Sequence of chain 1.B:
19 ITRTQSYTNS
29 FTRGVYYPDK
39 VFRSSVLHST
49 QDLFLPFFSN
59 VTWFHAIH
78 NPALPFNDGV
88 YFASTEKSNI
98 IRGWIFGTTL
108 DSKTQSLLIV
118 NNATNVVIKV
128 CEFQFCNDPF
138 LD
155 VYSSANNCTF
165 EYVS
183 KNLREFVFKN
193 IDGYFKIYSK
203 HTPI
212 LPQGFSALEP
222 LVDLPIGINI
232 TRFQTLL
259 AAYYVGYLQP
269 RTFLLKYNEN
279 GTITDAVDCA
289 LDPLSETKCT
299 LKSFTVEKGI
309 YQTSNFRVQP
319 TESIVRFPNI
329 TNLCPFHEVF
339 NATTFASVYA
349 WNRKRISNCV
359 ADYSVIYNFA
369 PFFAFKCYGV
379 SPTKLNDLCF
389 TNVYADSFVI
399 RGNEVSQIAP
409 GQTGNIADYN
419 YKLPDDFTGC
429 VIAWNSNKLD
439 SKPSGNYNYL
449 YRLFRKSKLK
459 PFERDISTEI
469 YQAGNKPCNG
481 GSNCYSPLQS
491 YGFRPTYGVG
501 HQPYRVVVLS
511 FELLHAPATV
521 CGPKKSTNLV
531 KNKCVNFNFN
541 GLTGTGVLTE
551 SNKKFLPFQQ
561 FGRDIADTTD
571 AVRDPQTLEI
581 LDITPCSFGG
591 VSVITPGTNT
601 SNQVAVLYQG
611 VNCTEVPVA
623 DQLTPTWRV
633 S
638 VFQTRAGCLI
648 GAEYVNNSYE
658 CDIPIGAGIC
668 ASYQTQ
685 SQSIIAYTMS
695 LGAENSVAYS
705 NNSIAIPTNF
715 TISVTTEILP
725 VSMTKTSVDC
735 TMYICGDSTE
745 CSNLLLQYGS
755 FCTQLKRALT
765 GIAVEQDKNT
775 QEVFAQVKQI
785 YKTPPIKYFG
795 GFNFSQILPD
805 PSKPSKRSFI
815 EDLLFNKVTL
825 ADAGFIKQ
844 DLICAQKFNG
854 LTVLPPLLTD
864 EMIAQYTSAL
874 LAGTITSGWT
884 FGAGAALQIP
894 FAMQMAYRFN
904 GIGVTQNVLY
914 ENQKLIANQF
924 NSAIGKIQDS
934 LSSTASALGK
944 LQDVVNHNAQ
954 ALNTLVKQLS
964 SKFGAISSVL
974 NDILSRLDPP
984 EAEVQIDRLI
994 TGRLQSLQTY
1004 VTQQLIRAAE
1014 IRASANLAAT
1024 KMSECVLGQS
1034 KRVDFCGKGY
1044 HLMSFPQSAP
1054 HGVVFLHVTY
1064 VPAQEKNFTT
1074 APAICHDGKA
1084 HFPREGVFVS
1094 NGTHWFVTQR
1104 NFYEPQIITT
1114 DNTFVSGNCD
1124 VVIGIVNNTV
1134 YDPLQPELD

Sequence of chain 1.C:
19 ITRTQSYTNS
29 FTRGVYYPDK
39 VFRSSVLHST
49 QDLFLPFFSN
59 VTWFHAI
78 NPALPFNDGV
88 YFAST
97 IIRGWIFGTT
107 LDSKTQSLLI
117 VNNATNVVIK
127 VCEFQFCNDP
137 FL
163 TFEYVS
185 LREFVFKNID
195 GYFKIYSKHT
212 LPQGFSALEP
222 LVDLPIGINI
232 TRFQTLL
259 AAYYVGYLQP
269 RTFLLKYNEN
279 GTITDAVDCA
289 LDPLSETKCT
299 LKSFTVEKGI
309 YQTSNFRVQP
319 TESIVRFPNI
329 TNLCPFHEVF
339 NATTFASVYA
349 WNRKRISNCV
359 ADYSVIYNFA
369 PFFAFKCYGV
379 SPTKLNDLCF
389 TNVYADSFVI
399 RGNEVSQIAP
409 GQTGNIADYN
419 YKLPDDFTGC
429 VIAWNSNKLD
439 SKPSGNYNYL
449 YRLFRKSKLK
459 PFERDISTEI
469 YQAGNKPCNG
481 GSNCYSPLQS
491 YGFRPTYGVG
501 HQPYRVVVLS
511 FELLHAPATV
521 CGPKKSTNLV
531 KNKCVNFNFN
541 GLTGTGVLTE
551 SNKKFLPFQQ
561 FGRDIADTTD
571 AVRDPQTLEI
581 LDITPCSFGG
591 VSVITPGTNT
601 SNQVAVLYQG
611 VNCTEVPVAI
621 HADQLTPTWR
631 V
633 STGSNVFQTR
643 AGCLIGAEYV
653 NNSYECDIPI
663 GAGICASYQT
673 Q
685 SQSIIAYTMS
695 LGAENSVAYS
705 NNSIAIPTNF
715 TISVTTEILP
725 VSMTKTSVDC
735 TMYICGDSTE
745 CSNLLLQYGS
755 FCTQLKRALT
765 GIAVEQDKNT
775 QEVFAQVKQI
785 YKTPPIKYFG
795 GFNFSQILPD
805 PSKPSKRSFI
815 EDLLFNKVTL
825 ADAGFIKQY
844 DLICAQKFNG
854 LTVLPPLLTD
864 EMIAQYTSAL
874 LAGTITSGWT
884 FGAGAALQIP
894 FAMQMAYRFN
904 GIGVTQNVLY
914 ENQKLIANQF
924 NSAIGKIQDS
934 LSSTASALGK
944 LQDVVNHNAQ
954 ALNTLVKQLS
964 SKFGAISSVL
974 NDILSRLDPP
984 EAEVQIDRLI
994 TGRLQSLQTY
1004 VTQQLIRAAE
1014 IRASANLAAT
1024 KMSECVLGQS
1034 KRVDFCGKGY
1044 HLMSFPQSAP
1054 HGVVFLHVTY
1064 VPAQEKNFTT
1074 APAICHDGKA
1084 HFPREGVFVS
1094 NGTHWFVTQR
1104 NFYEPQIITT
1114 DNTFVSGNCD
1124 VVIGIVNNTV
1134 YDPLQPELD

Binding-site contacts:
Ligand atom C7 contacts residue LYS454 of chain 1.B at 4.0 Å.
Ligand atom C6 contacts residue ARG453 of chain 1.B at 3.8 Å.
Ligand atom O3 contacts residue THR105 of chain 1.C at 4.0 Å.
Ligand atom N2 contacts residue LYS454 of chain 1.B at 4.0 Å.
Ligand atom O4 contacts residue THR232 of chain 1.C at 3.3 Å.
Ligand atom O6 contacts residue ASN230 of chain 1.C at 2.9 Å (h-bond).
Ligand atom O3 contacts residue THR232 of chain 1.C at 4.5 Å.
Ligand atom O4 contacts residue ASN230 of chain 1.C at 2.1 Å (h-bond).
Ligand atom C1 contacts residue LYS454 of chain 1.B at 4.5 Å.
Ligand atom C6 contacts residue ASN230 of chain 1.C at 3.5 Å.
Ligand atom O4 contacts residue THR105 of chain 1.C at 3.8 Å.
Ligand atom C5 contacts residue ASN230 of chain 1.C at 3.4 Å.
Ligand atom C8 contacts residue LYS454 of chain 1.B at 4.0 Å.
Ligand atom C4 contacts residue THR105 of chain 1.C at 3.9 Å.
Ligand atom O6 contacts residue ARG453 of chain 1.B at 4.3 Å.
Ligand atom O6 contacts residue THR105 of chain 1.C at 4.3 Å.
Ligand atom C4 contacts residue ASN230 of chain 1.C at 3.0 Å.
Ligand atom C3 contacts residue ASN230 of chain 1.C at 4.4 Å.

The small molecule below binds the protein below.
Small molecule (SMILES): CC(=O)N[C@@H]1[C@@H](O)[C@H](O)[C@@H](CO)O[C@H]1O